Sequence of chain 1.A:
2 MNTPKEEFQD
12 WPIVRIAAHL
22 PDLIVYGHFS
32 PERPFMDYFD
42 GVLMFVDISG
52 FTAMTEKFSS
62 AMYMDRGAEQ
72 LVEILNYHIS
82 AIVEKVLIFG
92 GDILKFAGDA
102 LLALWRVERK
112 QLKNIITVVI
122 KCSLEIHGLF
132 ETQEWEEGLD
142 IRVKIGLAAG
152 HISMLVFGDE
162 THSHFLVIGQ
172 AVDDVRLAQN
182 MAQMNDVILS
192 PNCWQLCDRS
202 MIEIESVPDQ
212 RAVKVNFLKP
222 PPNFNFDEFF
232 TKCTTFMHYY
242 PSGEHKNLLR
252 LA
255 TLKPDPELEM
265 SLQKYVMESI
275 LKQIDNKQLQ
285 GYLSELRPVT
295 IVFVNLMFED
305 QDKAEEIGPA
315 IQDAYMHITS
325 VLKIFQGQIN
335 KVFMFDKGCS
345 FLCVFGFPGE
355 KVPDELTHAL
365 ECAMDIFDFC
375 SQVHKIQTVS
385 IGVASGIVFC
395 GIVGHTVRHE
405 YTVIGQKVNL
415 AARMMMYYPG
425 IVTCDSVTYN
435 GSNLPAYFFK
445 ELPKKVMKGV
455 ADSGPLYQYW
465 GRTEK

Binding-site contacts:
Ligand atom C10 contacts residue MET338 of chain 1.A at 4.0 Å (hydrophobic).
Ligand atom C10 contacts residue PHE337 of chain 1.A at 3.5 Å (hydrophobic).
Ligand atom C13 contacts residue PHE46 of chain 1.A at 3.4 Å (hydrophobic).
Ligand atom C12 contacts residue ARG177 of chain 1.A at 3.2 Å.
Ligand atom F3 contacts residue LYS96 of chain 1.A at 3.6 Å.
Ligand atom N6 contacts residue VAL168 of chain 1.A at 2.9 Å (h-bond).
Ligand atom C9 contacts residue VAL173 of chain 1.A at 3.9 Å (hydrophobic).
Ligand atom C12 contacts residue PHE46 of chain 1.A at 3.9 Å (hydrophobic).
Ligand atom C9 contacts residue MET338 of chain 1.A at 3.4 Å (hydrophobic).
Ligand atom C16 contacts residue LEU103 of chain 1.A at 3.5 Å (hydrophobic).
Ligand atom N7 contacts residue MET338 of chain 1.A at 3.3 Å (h-bond).
Ligand atom F1 contacts residue LYS96 of chain 1.A at 3.5 Å.
Ligand atom C15 contacts residue LYS96 of chain 1.A at 4.0 Å.
Ligand atom C10 contacts residue LEU103 of chain 1.A at 3.7 Å (hydrophobic).
Ligand atom C13 contacts residue ARG177 of chain 1.A at 3.4 Å.
Ligand atom F1 contacts residue LEU167 of chain 1.A at 3.2 Å.
Ligand atom C15 contacts residue PHE46 of chain 1.A at 3.8 Å (hydrophobic).
Ligand atom C14 contacts residue ALA98 of chain 1.A at 3.9 Å (hydrophobic).
Ligand atom C14 contacts residue PHE46 of chain 1.A at 3.3 Å (hydrophobic).
Ligand atom F4 contacts residue LYS96 of chain 1.A at 2.9 Å.
Ligand atom N7 contacts residue VAL173 of chain 1.A at 3.5 Å.
Ligand atom F4 contacts residue PHE337 of chain 1.A at 3.6 Å.
Ligand atom F4 contacts residue VAL336 of chain 1.A at 3.4 Å.
Ligand atom C12 contacts residue MET338 of chain 1.A at 4.0 Å (hydrophobic).
Ligand atom C5 contacts residue LEU103 of chain 1.A at 3.9 Å (hydrophobic).
Ligand atom N6 contacts residue MET338 of chain 1.A at 3.9 Å.
Ligand atom C15 contacts residue LEU103 of chain 1.A at 3.7 Å (hydrophobic).
Ligand atom F1 contacts residue VAL168 of chain 1.A at 3.3 Å.
Ligand atom C12 contacts residue PHE337 of chain 1.A at 3.4 Å (hydrophobic).
Ligand atom F3 contacts residue LEU95 of chain 1.A at 4.0 Å.
Ligand atom F3 contacts residue LEU103 of chain 1.A at 3.4 Å.
Ligand atom C5 contacts residue VAL168 of chain 1.A at 4.1 Å (hydrophobic).
Ligand atom C2 contacts residue LYS96 of chain 1.A at 3.9 Å.
Ligand atom N7 contacts residue VAL168 of chain 1.A at 2.9 Å (h-bond).
Ligand atom C5 contacts residue PHE337 of chain 1.A at 3.9 Å (hydrophobic).
Ligand atom C11 contacts residue PHE337 of chain 1.A at 3.5 Å (hydrophobic).
Ligand atom C16 contacts residue LYS96 of chain 1.A at 3.9 Å.
Ligand atom F1 contacts residue PHE166 of chain 1.A at 3.7 Å.
Ligand atom C11 contacts residue LEU103 of chain 1.A at 3.9 Å (hydrophobic).
Ligand atom C9 contacts residue PHE337 of chain 1.A at 4.0 Å (hydrophobic).

This protein binds this small molecule.
Small molecule (SMILES): FC(F)(F)c1n[nH]cc1-c1ccccc1